Sequence of chain 1.D:
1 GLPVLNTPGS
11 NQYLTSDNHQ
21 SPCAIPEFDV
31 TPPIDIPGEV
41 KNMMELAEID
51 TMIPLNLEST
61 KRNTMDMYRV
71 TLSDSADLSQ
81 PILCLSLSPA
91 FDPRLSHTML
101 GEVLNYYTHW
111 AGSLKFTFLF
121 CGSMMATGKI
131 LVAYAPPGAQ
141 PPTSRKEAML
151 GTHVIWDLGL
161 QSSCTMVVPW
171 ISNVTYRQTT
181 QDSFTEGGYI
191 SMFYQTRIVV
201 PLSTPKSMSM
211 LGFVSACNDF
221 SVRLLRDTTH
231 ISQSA

A protein and the small-molecule ligand that binds it are described below.
Small molecule (SMILES): CCOC(=O)c1ccc(OCCCC2CCN(c3ccc(C)nn3)CC2)cc1

Binding-site contacts:
Ligand atom C22 contacts residue PHE236 of chain 5.B at 3.3 Å (hydrophobic).
Ligand atom N4 contacts residue ILE192 of chain 5.B at 3.6 Å.
Ligand atom O23 contacts residue TYR110 of chain 5.B at 3.5 Å.
Ligand atom C4 contacts residue ALA24 of chain 5.D at 3.9 Å (hydrophobic).
Ligand atom C20 contacts residue PHE236 of chain 5.B at 3.4 Å (hydrophobic).
Ligand atom N3 contacts residue LEU239 of chain 5.B at 3.8 Å.
Ligand atom C25 contacts residue THR109 of chain 5.B at 3.2 Å.
Ligand atom O23 contacts residue PHE236 of chain 5.B at 3.3 Å.
Ligand atom C3 contacts residue TYR157 of chain 5.B at 3.4 Å (hydrophobic).
Ligand atom C18 contacts residue TYR110 of chain 5.B at 3.8 Å (hydrophobic).
Ligand atom C7 contacts residue TYR157 of chain 5.B at 3.5 Å (hydrophobic).
Ligand atom C17 contacts residue MET130 of chain 5.B at 3.7 Å (hydrophobic).
Ligand atom C9 contacts residue VAL194 of chain 5.B at 3.8 Å (hydrophobic).
Ligand atom C16 contacts residue MET130 of chain 5.B at 3.8 Å (hydrophobic).
Ligand atom C19 contacts residue TYR110 of chain 5.B at 3.8 Å (hydrophobic).
Ligand atom O24 contacts residue PHE236 of chain 5.B at 3.9 Å.
Ligand atom C8 contacts residue VAL194 of chain 5.B at 3.8 Å (hydrophobic).
Ligand atom C19 contacts residue PHE236 of chain 5.B at 3.6 Å (hydrophobic).
Ligand atom N4 contacts residue LEU239 of chain 5.B at 3.6 Å.
Ligand atom C8 contacts residue TYR157 of chain 5.B at 3.4 Å (hydrophobic).
Ligand atom N6 contacts residue VAL194 of chain 5.B at 3.6 Å.
Ligand atom N3 contacts residue ILE192 of chain 5.B at 3.7 Å.
Ligand atom C12 contacts residue PHE236 of chain 5.B at 3.7 Å (hydrophobic).
Ligand atom C13 contacts residue ILE108 of chain 5.B at 3.6 Å (hydrophobic).
Ligand atom C7 contacts residue VAL194 of chain 5.B at 3.6 Å (hydrophobic).
Ligand atom O24 contacts residue TYR110 of chain 5.B at 3.3 Å.
Ligand atom C1 contacts residue ILE181 of chain 5.B at 3.5 Å (hydrophobic).
Ligand atom O15 contacts residue MET130 of chain 5.B at 3.8 Å.
Ligand atom C13 contacts residue PHE236 of chain 5.B at 3.8 Å (hydrophobic).
Ligand atom C10 contacts residue PHE132 of chain 5.B at 3.7 Å (hydrophobic).
Ligand atom C21 contacts residue TYR203 of chain 5.B at 3.7 Å (hydrophobic).
Ligand atom C3 contacts residue PRO179 of chain 5.B at 3.6 Å (hydrophobic).
Ligand atom C4 contacts residue TYR157 of chain 5.B at 3.5 Å (hydrophobic).
Ligand atom C1 contacts residue ILE155 of chain 5.B at 3.8 Å (hydrophobic).
Ligand atom C3 contacts residue ALA24 of chain 5.D at 3.6 Å (hydrophobic).
Ligand atom O24 contacts residue THR109 of chain 5.B at 3.6 Å.
Ligand atom C11 contacts residue PHE132 of chain 5.B at 3.5 Å (hydrophobic).
Ligand atom C10 contacts residue ILE108 of chain 5.B at 3.5 Å (hydrophobic).
Ligand atom C22 contacts residue TYR110 of chain 5.B at 3.3 Å (hydrophobic).
Ligand atom C7 contacts residue ILE25 of chain 5.D at 3.8 Å (hydrophobic).

Sequence of chain 5.D:
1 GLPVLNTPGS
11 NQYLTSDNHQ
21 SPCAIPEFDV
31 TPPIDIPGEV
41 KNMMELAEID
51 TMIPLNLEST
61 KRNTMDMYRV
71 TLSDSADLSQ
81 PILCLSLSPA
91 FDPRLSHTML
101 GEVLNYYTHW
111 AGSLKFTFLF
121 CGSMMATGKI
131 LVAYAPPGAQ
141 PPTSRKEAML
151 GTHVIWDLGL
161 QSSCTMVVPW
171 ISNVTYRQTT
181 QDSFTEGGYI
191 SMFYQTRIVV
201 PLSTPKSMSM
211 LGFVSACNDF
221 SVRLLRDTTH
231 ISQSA

Sequence of chain 5.B:
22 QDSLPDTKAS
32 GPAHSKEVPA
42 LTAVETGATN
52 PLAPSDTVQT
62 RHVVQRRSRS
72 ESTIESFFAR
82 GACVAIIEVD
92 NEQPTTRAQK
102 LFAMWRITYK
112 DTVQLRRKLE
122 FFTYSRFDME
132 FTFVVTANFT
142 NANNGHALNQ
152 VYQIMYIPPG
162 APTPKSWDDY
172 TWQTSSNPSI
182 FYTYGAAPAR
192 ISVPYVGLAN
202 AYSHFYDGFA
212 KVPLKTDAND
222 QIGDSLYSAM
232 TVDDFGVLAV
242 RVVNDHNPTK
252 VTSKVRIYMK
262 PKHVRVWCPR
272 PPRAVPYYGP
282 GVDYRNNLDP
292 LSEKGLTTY